Binding-site contacts:
Ligand atom O4 contacts residue ASN277 of chain 2.A at 2.7 Å (h-bond).
Ligand atom C6 contacts residue HIS273 of chain 2.A at 3.4 Å.
Ligand atom C6 contacts residue ALA276 of chain 2.A at 4.2 Å (hydrophobic).
Ligand atom C4 contacts residue VAL107 of chain 2.A at 3.9 Å (hydrophobic).
Ligand atom O3 contacts residue GLC1 of chain 2.C at 3.2 Å (h-bond).
Ligand atom O4 contacts residue FRU2 of chain 2.C at 3.8 Å.
Ligand atom C3 contacts residue GLC1 of chain 2.C at 4.0 Å.
Ligand atom O3 contacts residue LYS17 of chain 2.A at 3.5 Å (salt-bridge).
Ligand atom O4 contacts residue GLC1 of chain 2.C at 2.9 Å (h-bond).
Ligand atom O4 contacts residue ALA274 of chain 2.A at 4.0 Å.
Ligand atom C2 contacts residue ASP10 of chain 2.A at 4.1 Å.
Ligand atom O4 contacts residue HIS273 of chain 2.A at 4.1 Å.
Ligand atom O6 contacts residue FRU2 of chain 2.C at 2.3 Å (h-bond).
Ligand atom O6 contacts residue VAL125 of chain 2.A at 4.3 Å.
Ligand atom C5 contacts residue VAL125 of chain 2.A at 3.9 Å (hydrophobic).
Ligand atom O2 contacts residue ASN277 of chain 2.A at 3.1 Å (h-bond).
Ligand atom C6 contacts residue GLC1 of chain 2.C at 4.3 Å.
Ligand atom O3 contacts residue ALA274 of chain 2.A at 2.4 Å (h-bond).
Ligand atom O4 contacts residue VAL107 of chain 2.A at 3.1 Å.
Ligand atom O3 contacts residue ASN277 of chain 2.A at 3.1 Å (h-bond).
Ligand atom C4 contacts residue GLC1 of chain 2.C at 3.6 Å.
Ligand atom O5 contacts residue THR14 of chain 2.A at 4.2 Å.
Ligand atom O5 contacts residue HIS273 of chain 2.A at 3.8 Å.
Ligand atom O2 contacts residue ASP10 of chain 2.A at 2.9 Å (salt-bridge).
Ligand atom C5 contacts residue FRU2 of chain 2.C at 4.1 Å.
Ligand atom O4 contacts residue ASP103 of chain 2.A at 3.8 Å.
Ligand atom C5 contacts residue VAL107 of chain 2.A at 3.9 Å (hydrophobic).
Ligand atom C3 contacts residue ALA274 of chain 2.A at 3.4 Å (hydrophobic).
Ligand atom C6 contacts residue FRU2 of chain 2.C at 3.6 Å.
Ligand atom C3 contacts residue HIS273 of chain 2.A at 4.2 Å.
Ligand atom C3 contacts residue ASN277 of chain 2.A at 3.9 Å.
Ligand atom O6 contacts residue GLY234 of chain 2.A at 4.2 Å.
Ligand atom O6 contacts residue GLY235 of chain 2.A at 3.0 Å (h-bond).
Ligand atom O6 contacts residue HIS273 of chain 2.A at 4.3 Å.
Ligand atom C4 contacts residue ASN277 of chain 2.A at 3.3 Å.
Ligand atom O2 contacts residue ALA274 of chain 2.A at 4.2 Å.
Ligand atom O3 contacts residue ASP103 of chain 2.A at 4.2 Å.
Ligand atom O1 contacts residue HIS273 of chain 2.A at 4.0 Å.
Ligand atom O6 contacts residue HIS273 of chain 2.A at 2.8 Å (h-bond).
Ligand atom C6 contacts residue VAL107 of chain 2.A at 3.9 Å (hydrophobic).

Sequence of chain 2.A:
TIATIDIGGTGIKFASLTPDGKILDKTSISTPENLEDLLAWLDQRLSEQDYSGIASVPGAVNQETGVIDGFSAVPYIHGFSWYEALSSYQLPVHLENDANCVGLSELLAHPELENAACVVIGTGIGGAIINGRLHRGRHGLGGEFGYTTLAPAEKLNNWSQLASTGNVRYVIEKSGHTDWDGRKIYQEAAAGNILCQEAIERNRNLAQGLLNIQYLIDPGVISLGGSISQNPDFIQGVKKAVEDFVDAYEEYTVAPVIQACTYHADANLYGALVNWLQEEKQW

The small molecule below binds the protein below.
Small molecule (SMILES): OC[C@H]1O[C@@](CO)(O[C@H]2O[C@H](CO)[C@@H](O)[C@H](O)[C@H]2O)[C@@H](O)[C@@H]1O